Binding-site contacts:
Ligand atom C01 contacts residue LYS261 of chain 1.A at 3.6 Å.
Ligand atom N06 contacts residue HIS7 of chain 1.A at 4.4 Å.
Ligand atom O04 contacts residue ASN262 of chain 1.A at 3.2 Å (h-bond).
Ligand atom O04 contacts residue LYS261 of chain 1.A at 3.6 Å.
Ligand atom O04 contacts residue THR5 of chain 1.A at 4.1 Å.
Ligand atom C03 contacts residue LYS261 of chain 1.A at 3.9 Å.
Ligand atom C05 contacts residue THR5 of chain 1.A at 3.3 Å.
Ligand atom C05 contacts residue GLN3 of chain 1.A at 3.7 Å.
Ligand atom N06 contacts residue THR5 of chain 1.A at 3.9 Å.
Ligand atom C05 contacts residue ASN262 of chain 1.A at 3.4 Å.
Ligand atom C05 contacts residue LYS4 of chain 1.A at 3.5 Å.
Ligand atom C02 contacts residue LYS261 of chain 1.A at 4.0 Å.

The protein below binds the small molecule below.
Small molecule (SMILES): COC[C@H](C)N

Sequence of chain 1.A:
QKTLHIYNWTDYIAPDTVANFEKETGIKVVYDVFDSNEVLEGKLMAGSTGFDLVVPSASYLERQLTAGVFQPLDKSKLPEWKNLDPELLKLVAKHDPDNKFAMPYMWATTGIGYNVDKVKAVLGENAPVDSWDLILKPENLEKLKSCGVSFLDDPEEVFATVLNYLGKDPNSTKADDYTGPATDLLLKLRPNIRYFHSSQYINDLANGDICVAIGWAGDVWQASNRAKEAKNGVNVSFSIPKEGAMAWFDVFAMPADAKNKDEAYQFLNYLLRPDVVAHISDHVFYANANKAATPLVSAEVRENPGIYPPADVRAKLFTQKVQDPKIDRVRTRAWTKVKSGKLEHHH